Binding-site contacts:
Ligand atom O5 contacts residue TYR156 of chain 1.B at 3.3 Å.
Ligand atom O2 contacts residue GLU45 of chain 1.B at 2.4 Å (salt-bridge).
Ligand atom C1 contacts residue GLU45 of chain 1.B at 3.3 Å.
Ligand atom C3 contacts residue GLU45 of chain 1.B at 3.3 Å.
Ligand atom O2 contacts residue ALA64 of chain 1.B at 3.2 Å.
Ligand atom O4 contacts residue GLU45 of chain 1.B at 3.5 Å (salt-bridge).
Ligand atom O3 contacts residue ARG67 of chain 1.B at 3.0 Å (salt-bridge).
Ligand atom C1 contacts residue ASP15 of chain 1.B at 3.4 Å.
Ligand atom O5 contacts residue TYR342 of chain 1.B at 3.2 Å.
Ligand atom C2 contacts residue TRP231 of chain 1.B at 3.6 Å (hydrophobic).
Ligand atom O6 contacts residue GLU154 of chain 1.B at 2.6 Å (salt-bridge).
Ligand atom O2 contacts residue ASP66 of chain 1.B at 2.8 Å (salt-bridge).
Ligand atom O2 contacts residue TRP63 of chain 1.B at 3.6 Å.
Ligand atom C2 contacts residue GLU112 of chain 1.B at 3.4 Å.
Ligand atom C2 contacts residue GLU45 of chain 1.B at 3.2 Å.
Ligand atom O6 contacts residue ARG345 of chain 1.B at 2.8 Å.
Ligand atom C1 contacts residue TRP341 of chain 1.B at 3.5 Å (hydrophobic).
Ligand atom O2 contacts residue LYS16 of chain 1.B at 3.0 Å (salt-bridge).
Ligand atom O2 contacts residue GLU112 of chain 1.B at 2.6 Å (salt-bridge).
Ligand atom C1 contacts residue TRP231 of chain 1.B at 3.6 Å (hydrophobic).
Ligand atom O3 contacts residue ASP66 of chain 1.B at 2.7 Å (salt-bridge).
Ligand atom O5 contacts residue GLU46 of chain 1.B at 3.0 Å (salt-bridge).
Ligand atom C6 contacts residue GLU154 of chain 1.B at 3.2 Å.
Ligand atom O5 contacts residue TRP341 of chain 1.B at 3.2 Å.
Ligand atom C3 contacts residue TRP63 of chain 1.B at 3.6 Å (hydrophobic).
Ligand atom O2 contacts residue ARG67 of chain 1.B at 2.9 Å (salt-bridge).
Ligand atom O3 contacts residue LYS43 of chain 1.B at 3.3 Å (salt-bridge).
Ligand atom O3 contacts residue GLU45 of chain 1.B at 2.7 Å (salt-bridge).
Ligand atom C1 contacts residue GLU46 of chain 1.B at 3.2 Å.
Ligand atom O3 contacts residue GLU112 of chain 1.B at 3.6 Å.
Ligand atom C2 contacts residue ASP66 of chain 1.B at 3.4 Å.
Ligand atom O1 contacts residue LYS16 of chain 1.B at 3.2 Å (salt-bridge).
Ligand atom O3 contacts residue ALA64 of chain 1.B at 3.6 Å.
Ligand atom C3 contacts residue ASP66 of chain 1.B at 3.5 Å.
Ligand atom C1 contacts residue TYR156 of chain 1.B at 3.6 Å (hydrophobic).
Ligand atom O1 contacts residue ASP15 of chain 1.B at 2.6 Å (salt-bridge).
Ligand atom O6 contacts residue TYR156 of chain 1.B at 3.0 Å (h-bond).
Ligand atom O3 contacts residue TRP63 of chain 1.B at 3.0 Å (h-bond).
Ligand atom O6 contacts residue PRO155 of chain 1.B at 3.2 Å.
Ligand atom C4 contacts residue LYS43 of chain 1.B at 3.5 Å.

Sequence of chain 1.B:
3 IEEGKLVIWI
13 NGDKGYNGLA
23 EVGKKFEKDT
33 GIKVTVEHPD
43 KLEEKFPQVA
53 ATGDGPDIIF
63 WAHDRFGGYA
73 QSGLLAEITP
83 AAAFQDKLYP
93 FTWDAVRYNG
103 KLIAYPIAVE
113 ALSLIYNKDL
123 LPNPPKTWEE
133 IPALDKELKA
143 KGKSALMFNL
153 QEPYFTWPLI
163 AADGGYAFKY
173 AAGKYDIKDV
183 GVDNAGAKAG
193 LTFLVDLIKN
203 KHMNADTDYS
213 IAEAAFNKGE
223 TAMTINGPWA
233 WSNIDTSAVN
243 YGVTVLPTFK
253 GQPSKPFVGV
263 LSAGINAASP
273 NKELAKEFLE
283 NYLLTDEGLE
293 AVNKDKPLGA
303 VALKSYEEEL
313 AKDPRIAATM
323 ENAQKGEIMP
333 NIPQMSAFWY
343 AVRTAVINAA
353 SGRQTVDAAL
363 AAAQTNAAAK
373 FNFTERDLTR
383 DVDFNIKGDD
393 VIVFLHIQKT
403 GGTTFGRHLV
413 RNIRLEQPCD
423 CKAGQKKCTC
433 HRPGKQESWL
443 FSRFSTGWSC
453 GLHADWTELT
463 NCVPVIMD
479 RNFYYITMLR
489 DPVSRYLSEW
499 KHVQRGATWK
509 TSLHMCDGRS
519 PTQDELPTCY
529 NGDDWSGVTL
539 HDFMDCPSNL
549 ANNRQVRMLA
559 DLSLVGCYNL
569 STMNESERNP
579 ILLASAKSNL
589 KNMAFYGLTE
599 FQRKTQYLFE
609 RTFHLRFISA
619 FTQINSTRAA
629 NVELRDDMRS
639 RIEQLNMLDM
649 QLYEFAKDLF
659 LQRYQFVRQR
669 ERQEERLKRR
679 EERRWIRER

The protein below binds the small molecule below.
Small molecule (SMILES): OC[C@H]1O[C@H](O[C@H]2[C@H](O)[C@@H](O)[C@@H](O[C@H]3[C@H](O)[C@@H](O)[C@@H](O[C@H]4[C@H](O)[C@@H](O)[C@@H](O)O[C@@H]4CO)O[C@@H]3CO)O[C@@H]2CO)[C@H](O)[C@@H](O)[C@@H]1O